A protein and the small-molecule ligand that binds it are described below.
Small molecule (SMILES): Nc1nc2ccccc2[nH]1

Binding-site contacts:
Ligand atom CAJ contacts residue GLU44 of chain 1.A at 4.0 Å.
Ligand atom CAD contacts residue GLU44 of chain 1.A at 4.1 Å.
Ligand atom CAE contacts residue GLU44 of chain 1.A at 4.5 Å.
Ligand atom CAC contacts residue THR42 of chain 1.A at 3.9 Å.
Ligand atom CAD contacts residue THR42 of chain 1.A at 3.4 Å.
Ligand atom CAB contacts residue THR42 of chain 1.A at 3.1 Å.
Ligand atom CAC contacts residue VAL43 of chain 1.A at 3.6 Å (hydrophobic).
Ligand atom CAE contacts residue VAL43 of chain 1.A at 3.7 Å (hydrophobic).
Ligand atom CAC contacts residue PRO41 of chain 1.A at 3.6 Å (hydrophobic).
Ligand atom CAJ contacts residue VAL43 of chain 1.A at 4.0 Å (hydrophobic).
Ligand atom CAH contacts residue GLU44 of chain 1.A at 3.8 Å.
Ligand atom CAB contacts residue VAL43 of chain 1.A at 3.4 Å (hydrophobic).
Ligand atom CAB contacts residue PRO41 of chain 1.A at 4.0 Å (hydrophobic).
Ligand atom CAI contacts residue VAL43 of chain 1.A at 3.9 Å (hydrophobic).
Ligand atom CAI contacts residue GLU44 of chain 1.A at 3.8 Å.
Ligand atom NAF contacts residue GLU44 of chain 1.A at 4.0 Å.
Ligand atom NAG contacts residue GLU44 of chain 1.A at 3.9 Å.
Ligand atom CAB contacts residue AX71 of chain 1.D at 3.4 Å.
Ligand atom CAC contacts residue AX71 of chain 1.D at 3.9 Å.
Ligand atom CAD contacts residue VAL43 of chain 1.A at 3.8 Å (hydrophobic).
Ligand atom CAD contacts residue AX71 of chain 1.D at 3.6 Å.
Ligand atom NAA contacts residue GLU44 of chain 1.A at 3.7 Å.

Sequence of chain 1.A:
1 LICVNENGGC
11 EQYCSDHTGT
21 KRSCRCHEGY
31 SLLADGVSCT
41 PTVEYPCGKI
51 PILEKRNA